Sequence of chain 1.CA:
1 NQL

Binding-site contacts:
Ligand atom C1 contacts residue GLN22 of chain 1.C at 3.5 Å.
Ligand atom O contacts residue GLN22 of chain 1.C at 3.6 Å (h-bond).
Ligand atom C3 contacts residue ASN1 of chain 1.CA at 3.8 Å.
Ligand atom C4 contacts residue ALA126 of chain 1.H at 3.8 Å (hydrophobic).
Ligand atom C5 contacts residue LEU91 of chain 1.H at 4.1 Å (hydrophobic).
Ligand atom O8 contacts residue ASN1 of chain 1.CA at 4.2 Å.
Ligand atom O contacts residue GLN2 of chain 1.CA at 3.3 Å (h-bond).
Ligand atom C5 contacts residue ALA125 of chain 1.H at 4.0 Å (hydrophobic).
Ligand atom C2 contacts residue ASN1 of chain 1.CA at 2.4 Å.
Ligand atom C1 contacts residue GLN2 of chain 1.CA at 4.0 Å.
Ligand atom O contacts residue ASN1 of chain 1.CA at 2.3 Å (h-bond).
Ligand atom C2 contacts residue GLN22 of chain 1.C at 4.0 Å.
Ligand atom C1 contacts residue ASP124 of chain 1.H at 3.9 Å.
Ligand atom C2 contacts residue ASP124 of chain 1.H at 3.6 Å.
Ligand atom C4 contacts residue ALA125 of chain 1.H at 3.7 Å (hydrophobic).
Ligand atom C1 contacts residue ASN1 of chain 1.CA at 1.4 Å.
Ligand atom O8 contacts residue GLN22 of chain 1.C at 4.0 Å.

Sequence of chain 1.C:
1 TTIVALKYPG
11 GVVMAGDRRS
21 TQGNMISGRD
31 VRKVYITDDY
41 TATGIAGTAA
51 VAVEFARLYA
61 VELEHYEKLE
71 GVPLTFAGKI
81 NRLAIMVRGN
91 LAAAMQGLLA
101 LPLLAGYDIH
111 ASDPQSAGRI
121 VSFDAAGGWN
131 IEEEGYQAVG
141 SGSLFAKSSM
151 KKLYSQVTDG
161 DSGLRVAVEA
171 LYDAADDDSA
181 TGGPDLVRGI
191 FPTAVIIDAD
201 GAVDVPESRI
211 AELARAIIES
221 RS

The small molecule below binds the protein below.
Small molecule (SMILES): CCCCCCCCC[C@@H](O)CC(=O)O

Sequence of chain 1.H:
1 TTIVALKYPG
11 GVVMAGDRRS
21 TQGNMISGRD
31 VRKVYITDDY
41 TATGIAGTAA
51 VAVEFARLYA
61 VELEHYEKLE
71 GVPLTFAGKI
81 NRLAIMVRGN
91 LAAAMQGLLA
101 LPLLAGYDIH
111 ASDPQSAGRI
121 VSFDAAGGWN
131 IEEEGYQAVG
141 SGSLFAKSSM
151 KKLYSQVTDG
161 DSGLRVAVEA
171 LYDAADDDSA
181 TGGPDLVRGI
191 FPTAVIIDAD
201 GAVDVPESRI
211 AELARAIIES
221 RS